Binding-site contacts:
Ligand atom C14 contacts residue VAL271 of chain 1.A at 3.6 Å (hydrophobic).
Ligand atom N02 contacts residue ASN273 of chain 1.A at 3.2 Å (h-bond).
Ligand atom C17 contacts residue HEM1 of chain 1.C at 2.8 Å.
Ligand atom N20 contacts residue GLU296 of chain 1.A at 2.6 Å (salt-bridge).
Ligand atom C13 contacts residue HEM1 of chain 1.C at 3.6 Å.
Ligand atom C07 contacts residue GLN182 of chain 1.A at 3.8 Å.
Ligand atom C05 contacts residue SER181 of chain 1.A at 3.6 Å.
Ligand atom C15 contacts residue HEM1 of chain 1.C at 3.6 Å.
Ligand atom C11 contacts residue HEM1 of chain 1.C at 3.0 Å.
Ligand atom C22 contacts residue GLU296 of chain 1.A at 3.0 Å.
Ligand atom C16 contacts residue HEM1 of chain 1.C at 3.1 Å.
Ligand atom C08 contacts residue HEM1 of chain 1.C at 3.7 Å.
Ligand atom C22 contacts residue HEM1 of chain 1.C at 3.4 Å.
Ligand atom N10 contacts residue HEM1 of chain 1.C at 2.9 Å (h-bond).
Ligand atom C18 contacts residue GLU296 of chain 1.A at 3.2 Å.
Ligand atom N19 contacts residue TYR292 of chain 1.A at 3.3 Å.
Ligand atom C13 contacts residue VAL271 of chain 1.A at 3.1 Å (hydrophobic).
Ligand atom C12 contacts residue VAL271 of chain 1.A at 3.5 Å (hydrophobic).
Ligand atom C14 contacts residue HEM1 of chain 1.C at 3.3 Å.
Ligand atom C01 contacts residue TYR410 of chain 1.A at 3.5 Å (hydrophobic).
Ligand atom C04 contacts residue ASN273 of chain 1.A at 3.5 Å.
Ligand atom C23 contacts residue HEM1 of chain 1.C at 3.3 Å.
Ligand atom C01 contacts residue ASN273 of chain 1.A at 3.1 Å.
Ligand atom C06 contacts residue GLN182 of chain 1.A at 3.9 Å.
Ligand atom C03 contacts residue ASN273 of chain 1.A at 3.5 Å.
Ligand atom C18 contacts residue PRO269 of chain 1.A at 3.8 Å (hydrophobic).
Ligand atom C17 contacts residue TRP291 of chain 1.A at 3.7 Å (hydrophobic).
Ligand atom N19 contacts residue GLU296 of chain 1.A at 2.6 Å (salt-bridge).
Ligand atom C09 contacts residue HEM1 of chain 1.C at 3.2 Å.
Ligand atom C18 contacts residue HEM1 of chain 1.C at 3.7 Å.
Ligand atom N19 contacts residue HEM1 of chain 1.C at 3.9 Å.
Ligand atom C12 contacts residue HEM1 of chain 1.C at 3.5 Å.
Ligand atom C18 contacts residue TRP291 of chain 1.A at 3.4 Å (hydrophobic).
Ligand atom N19 contacts residue PRO269 of chain 1.A at 3.5 Å.
Ligand atom C01 contacts residue MET274 of chain 1.A at 3.9 Å (hydrophobic).
Ligand atom C14 contacts residue PHE288 of chain 1.A at 3.9 Å (hydrophobic).
Ligand atom N19 contacts residue TRP291 of chain 1.A at 2.3 Å (h-bond).
Ligand atom C21 contacts residue GLU296 of chain 1.A at 3.2 Å.
Ligand atom C05 contacts residue ASN273 of chain 1.A at 3.0 Å.
Ligand atom C06 contacts residue SER181 of chain 1.A at 3.5 Å.

Sequence of chain 1.A:
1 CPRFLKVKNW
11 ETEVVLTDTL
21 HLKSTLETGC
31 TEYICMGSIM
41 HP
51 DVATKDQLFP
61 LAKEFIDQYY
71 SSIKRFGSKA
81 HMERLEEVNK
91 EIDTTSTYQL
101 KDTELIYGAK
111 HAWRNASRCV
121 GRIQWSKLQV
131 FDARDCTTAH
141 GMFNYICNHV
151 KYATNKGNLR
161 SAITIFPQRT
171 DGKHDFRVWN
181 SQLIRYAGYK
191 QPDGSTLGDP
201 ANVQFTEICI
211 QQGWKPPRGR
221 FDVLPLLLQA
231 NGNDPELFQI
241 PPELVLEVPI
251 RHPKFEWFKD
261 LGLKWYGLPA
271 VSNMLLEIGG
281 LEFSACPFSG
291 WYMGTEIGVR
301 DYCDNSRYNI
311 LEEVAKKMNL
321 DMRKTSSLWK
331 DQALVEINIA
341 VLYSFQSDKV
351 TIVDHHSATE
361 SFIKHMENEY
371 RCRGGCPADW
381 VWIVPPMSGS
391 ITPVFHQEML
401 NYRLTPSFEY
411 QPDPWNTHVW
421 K

The protein below binds the small molecule below.
Small molecule (SMILES): CN(C)c1cccc(CNCc2ccc3ccc(N)nc3c2)c1